Sequence of chain 45.A:
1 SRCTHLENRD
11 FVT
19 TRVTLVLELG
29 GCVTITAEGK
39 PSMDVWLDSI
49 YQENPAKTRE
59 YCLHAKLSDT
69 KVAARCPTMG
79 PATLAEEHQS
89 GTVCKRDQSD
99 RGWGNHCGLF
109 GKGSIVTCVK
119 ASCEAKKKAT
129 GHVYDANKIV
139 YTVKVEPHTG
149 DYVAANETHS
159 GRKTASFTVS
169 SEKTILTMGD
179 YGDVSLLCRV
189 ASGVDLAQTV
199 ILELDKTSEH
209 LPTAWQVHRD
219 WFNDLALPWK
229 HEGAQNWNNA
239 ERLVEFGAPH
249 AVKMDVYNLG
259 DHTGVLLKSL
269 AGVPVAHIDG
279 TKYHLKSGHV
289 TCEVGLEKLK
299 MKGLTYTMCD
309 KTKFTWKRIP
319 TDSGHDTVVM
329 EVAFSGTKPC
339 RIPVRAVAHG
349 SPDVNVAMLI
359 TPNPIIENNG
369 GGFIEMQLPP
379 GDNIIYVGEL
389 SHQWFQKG

Sequence of chain 45.C:
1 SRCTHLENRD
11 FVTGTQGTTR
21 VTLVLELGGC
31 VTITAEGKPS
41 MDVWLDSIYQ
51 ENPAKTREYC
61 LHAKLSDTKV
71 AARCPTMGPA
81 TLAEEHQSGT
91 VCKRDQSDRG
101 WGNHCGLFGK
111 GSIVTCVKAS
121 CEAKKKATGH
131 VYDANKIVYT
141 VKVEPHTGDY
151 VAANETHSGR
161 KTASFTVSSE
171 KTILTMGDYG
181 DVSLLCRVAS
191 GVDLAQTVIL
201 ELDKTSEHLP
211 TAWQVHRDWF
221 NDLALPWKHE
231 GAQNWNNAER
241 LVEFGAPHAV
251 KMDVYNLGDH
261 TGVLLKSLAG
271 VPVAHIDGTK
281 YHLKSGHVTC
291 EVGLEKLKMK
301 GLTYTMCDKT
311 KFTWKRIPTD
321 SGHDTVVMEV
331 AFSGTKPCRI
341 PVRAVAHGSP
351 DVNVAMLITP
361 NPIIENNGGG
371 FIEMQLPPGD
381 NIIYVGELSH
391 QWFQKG

The small molecule below binds the protein below.
Small molecule (SMILES): CC(=O)N[C@@H]1[C@@H](O)[C@H](O)[C@@H](CO)O[C@H]1O

Binding-site contacts:
Ligand atom C3 contacts residue ASN154 of chain 45.A at 3.8 Å.
Ligand atom O5 contacts residue HIS104 of chain 45.C at 3.7 Å.
Ligand atom C5 contacts residue ASN154 of chain 45.A at 3.6 Å.
Ligand atom C4 contacts residue HIS104 of chain 45.C at 4.0 Å.
Ligand atom C2 contacts residue ASN154 of chain 45.A at 2.5 Å.
Ligand atom C6 contacts residue HIS104 of chain 45.C at 3.8 Å.
Ligand atom C1 contacts residue ASN154 of chain 45.A at 1.4 Å.
Ligand atom C7 contacts residue ASN154 of chain 45.A at 3.5 Å.
Ligand atom O7 contacts residue ASN154 of chain 45.A at 3.2 Å (h-bond).
Ligand atom O5 contacts residue ASN154 of chain 45.A at 2.3 Å (h-bond).
Ligand atom O4 contacts residue HIS104 of chain 45.C at 3.8 Å.
Ligand atom C3 contacts residue HIS104 of chain 45.C at 3.7 Å.
Ligand atom C2 contacts residue HIS104 of chain 45.C at 4.2 Å.
Ligand atom C4 contacts residue ASN154 of chain 45.A at 4.2 Å.
Ligand atom C1 contacts residue HIS104 of chain 45.C at 3.5 Å.
Ligand atom O6 contacts residue HIS104 of chain 45.C at 3.6 Å.
Ligand atom C5 contacts residue HIS104 of chain 45.C at 3.4 Å.
Ligand atom N2 contacts residue ASN154 of chain 45.A at 3.0 Å (h-bond).